Sequence of chain 2.A:
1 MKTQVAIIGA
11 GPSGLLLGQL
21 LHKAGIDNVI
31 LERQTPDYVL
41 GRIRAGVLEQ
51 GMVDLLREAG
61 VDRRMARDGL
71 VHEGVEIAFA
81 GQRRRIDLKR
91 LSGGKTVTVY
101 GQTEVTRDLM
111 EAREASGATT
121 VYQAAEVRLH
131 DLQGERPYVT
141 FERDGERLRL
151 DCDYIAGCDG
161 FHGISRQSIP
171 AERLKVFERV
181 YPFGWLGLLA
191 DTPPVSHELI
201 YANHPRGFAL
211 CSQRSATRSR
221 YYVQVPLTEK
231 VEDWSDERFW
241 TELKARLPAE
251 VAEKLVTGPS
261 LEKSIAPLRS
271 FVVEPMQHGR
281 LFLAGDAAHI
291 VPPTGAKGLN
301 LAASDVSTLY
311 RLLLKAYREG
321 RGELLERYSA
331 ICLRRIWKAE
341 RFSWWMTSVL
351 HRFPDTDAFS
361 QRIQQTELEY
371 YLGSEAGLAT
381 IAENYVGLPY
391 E

Binding-site contacts:
Ligand atom O2' contacts residue ARG214 of chain 2.A at 3.0 Å (salt-bridge).
Ligand atom O2 contacts residue TYR222 of chain 2.A at 3.0 Å (h-bond).
Ligand atom C5 contacts residue VAL47 of chain 2.A at 3.8 Å (hydrophobic).
Ligand atom C4 contacts residue PRO293 of chain 2.A at 3.6 Å (hydrophobic).
Ligand atom C5 contacts residue LEU210 of chain 2.A at 3.8 Å (hydrophobic).
Ligand atom C1 contacts residue TYR222 of chain 2.A at 4.2 Å (hydrophobic).
Ligand atom C3 contacts residue PRO293 of chain 2.A at 3.4 Å (hydrophobic).
Ligand atom C6 contacts residue LEU199 of chain 2.A at 3.9 Å (hydrophobic).
Ligand atom C2 contacts residue FAD1 of chain 2.B at 3.9 Å.
Ligand atom C3 contacts residue FAD1 of chain 2.B at 4.0 Å.
Ligand atom C2 contacts residue TYR222 of chain 2.A at 3.9 Å (hydrophobic).
Ligand atom O1' contacts residue TYR222 of chain 2.A at 2.8 Å (h-bond).
Ligand atom O2 contacts residue FAD1 of chain 2.B at 2.8 Å (h-bond).
Ligand atom O2' contacts residue SER212 of chain 2.A at 2.8 Å (h-bond).
Ligand atom C5 contacts residue TYR201 of chain 2.A at 3.5 Å (hydrophobic).
Ligand atom C2 contacts residue TRP185 of chain 2.A at 4.2 Å (hydrophobic).
Ligand atom C4 contacts residue ALA296 of chain 2.A at 4.1 Å (hydrophobic).
Ligand atom O4 contacts residue TRP185 of chain 2.A at 4.1 Å.
Ligand atom C1' contacts residue SER212 of chain 2.A at 3.9 Å.
Ligand atom O4 contacts residue ALA296 of chain 2.A at 3.8 Å.
Ligand atom O1' contacts residue ARG214 of chain 2.A at 2.9 Å (salt-bridge).
Ligand atom C2 contacts residue LEU210 of chain 2.A at 4.2 Å (hydrophobic).
Ligand atom O4 contacts residue PRO293 of chain 2.A at 3.0 Å (h-bond).
Ligand atom O4 contacts residue THR294 of chain 2.A at 3.2 Å (h-bond).
Ligand atom C1' contacts residue ARG214 of chain 2.A at 3.6 Å.
Ligand atom O4 contacts residue LEU210 of chain 2.A at 4.0 Å.
Ligand atom O1' contacts residue ARG44 of chain 2.A at 3.6 Å.
Ligand atom C1' contacts residue TYR222 of chain 2.A at 3.8 Å (hydrophobic).
Ligand atom C3 contacts residue LEU210 of chain 2.A at 3.8 Å (hydrophobic).
Ligand atom C4 contacts residue LEU210 of chain 2.A at 3.6 Å (hydrophobic).
Ligand atom C6 contacts residue VAL47 of chain 2.A at 3.5 Å (hydrophobic).
Ligand atom O1' contacts residue ARG220 of chain 2.A at 4.2 Å.
Ligand atom O2 contacts residue TRP185 of chain 2.A at 4.1 Å.
Ligand atom C4 contacts residue TYR201 of chain 2.A at 3.7 Å (hydrophobic).
Ligand atom O1' contacts residue GLY46 of chain 2.A at 4.0 Å.
Ligand atom C5 contacts residue LEU199 of chain 2.A at 3.9 Å (hydrophobic).
Ligand atom C3 contacts residue TRP185 of chain 2.A at 3.6 Å (hydrophobic).
Ligand atom O4 contacts residue TYR201 of chain 2.A at 3.0 Å (h-bond).
Ligand atom C6 contacts residue SER212 of chain 2.A at 3.9 Å.
Ligand atom C6 contacts residue LEU210 of chain 2.A at 4.2 Å (hydrophobic).

This protein binds this small molecule.
Small molecule (SMILES): O=C(O)c1ccc(O)cc1O